Binding-site contacts:
Ligand atom C1 contacts residue ASN371 of chain 1.B at 1.4 Å.
Ligand atom C7 contacts residue SER398 of chain 1.B at 3.6 Å.
Ligand atom O7 contacts residue SER398 of chain 1.B at 2.7 Å (h-bond).
Ligand atom N2 contacts residue ASN371 of chain 1.B at 2.9 Å (h-bond).
Ligand atom C4 contacts residue ASN371 of chain 1.B at 4.2 Å.
Ligand atom C2 contacts residue ASN371 of chain 1.B at 2.4 Å.
Ligand atom C3 contacts residue ASN371 of chain 1.B at 3.8 Å.
Ligand atom O6 contacts residue PRO381 of chain 1.B at 3.8 Å.
Ligand atom C8 contacts residue SER369 of chain 1.B at 3.6 Å.
Ligand atom O7 contacts residue ASN371 of chain 1.B at 2.8 Å (h-bond).
Ligand atom O3 contacts residue GLU400 of chain 1.B at 4.1 Å.
Ligand atom O7 contacts residue ILE399 of chain 1.B at 4.5 Å.
Ligand atom C8 contacts residue ASN371 of chain 1.B at 4.3 Å.
Ligand atom C8 contacts residue GLU400 of chain 1.B at 3.4 Å.
Ligand atom C7 contacts residue ASN371 of chain 1.B at 3.0 Å.
Ligand atom O5 contacts residue ASN371 of chain 1.B at 2.3 Å (h-bond).
Ligand atom C8 contacts residue ILE399 of chain 1.B at 3.6 Å (hydrophobic).
Ligand atom C8 contacts residue SER398 of chain 1.B at 3.4 Å.
Ligand atom C5 contacts residue ASN371 of chain 1.B at 3.6 Å.
Ligand atom N2 contacts residue GLU400 of chain 1.B at 4.3 Å.

A small-molecule ligand and the protein it binds are described below.
Small molecule (SMILES): CC(=O)N[C@H]1[C@H](O[C@H]2[C@H](O)[C@@H](NC(C)=O)CO[C@@H]2CO)O[C@H](CO)[C@@H](O)[C@@H]1O

Sequence of chain 1.B:
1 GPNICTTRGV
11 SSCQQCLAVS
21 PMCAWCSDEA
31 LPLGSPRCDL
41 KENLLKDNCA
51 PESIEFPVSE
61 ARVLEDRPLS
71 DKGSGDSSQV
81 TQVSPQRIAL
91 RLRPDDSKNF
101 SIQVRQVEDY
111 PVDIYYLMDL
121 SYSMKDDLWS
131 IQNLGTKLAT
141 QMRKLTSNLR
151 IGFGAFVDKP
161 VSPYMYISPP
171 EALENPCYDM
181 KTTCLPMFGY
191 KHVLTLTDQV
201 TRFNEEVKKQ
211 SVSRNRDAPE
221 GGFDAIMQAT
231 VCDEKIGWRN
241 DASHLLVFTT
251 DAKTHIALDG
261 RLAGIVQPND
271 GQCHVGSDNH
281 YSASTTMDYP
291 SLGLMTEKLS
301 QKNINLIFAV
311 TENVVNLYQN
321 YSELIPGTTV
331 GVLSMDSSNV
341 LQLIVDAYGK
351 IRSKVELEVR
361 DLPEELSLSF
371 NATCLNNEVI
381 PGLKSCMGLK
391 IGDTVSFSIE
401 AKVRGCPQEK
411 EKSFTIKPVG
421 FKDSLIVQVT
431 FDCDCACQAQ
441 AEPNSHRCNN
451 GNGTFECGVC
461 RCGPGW